Sequence of chain 54.C:
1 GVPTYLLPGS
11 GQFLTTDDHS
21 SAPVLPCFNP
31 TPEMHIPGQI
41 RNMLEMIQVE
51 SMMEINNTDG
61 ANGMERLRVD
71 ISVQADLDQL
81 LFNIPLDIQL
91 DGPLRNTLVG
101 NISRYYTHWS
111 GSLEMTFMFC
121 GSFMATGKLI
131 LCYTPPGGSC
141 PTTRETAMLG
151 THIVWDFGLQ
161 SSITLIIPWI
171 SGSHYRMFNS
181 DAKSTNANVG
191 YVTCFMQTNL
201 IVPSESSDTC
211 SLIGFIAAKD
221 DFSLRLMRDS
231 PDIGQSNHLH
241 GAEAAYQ

The protein below binds the small molecule below.
Small molecule (SMILES): CC(=O)N[C@H]1[C@H]([C@H](O)[C@H](O)CO)O[C@@](OC[C@H]2O[C@@H](O[C@H]3[C@H](O)[C@@H](O)[C@H](O)O[C@@H]3CO)[C@H](O)[C@@H](O)[C@H]2O)(C(=O)O)C[C@@H]1O

Sequence of chain 54.A:
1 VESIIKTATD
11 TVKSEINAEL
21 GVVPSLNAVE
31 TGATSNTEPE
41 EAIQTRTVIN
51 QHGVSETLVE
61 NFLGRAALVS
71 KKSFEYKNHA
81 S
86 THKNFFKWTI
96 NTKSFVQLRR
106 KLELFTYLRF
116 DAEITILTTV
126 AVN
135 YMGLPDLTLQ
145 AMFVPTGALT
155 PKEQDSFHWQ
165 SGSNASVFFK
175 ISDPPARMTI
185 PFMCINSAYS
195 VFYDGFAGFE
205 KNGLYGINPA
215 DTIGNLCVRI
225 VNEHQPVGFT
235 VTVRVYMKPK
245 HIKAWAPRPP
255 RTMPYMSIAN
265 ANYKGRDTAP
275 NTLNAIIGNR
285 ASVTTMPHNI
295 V

Binding-site contacts:
Ligand atom C6 contacts residue ASP91 of chain 54.C at 3.8 Å.
Ligand atom C3 contacts residue PRO274 of chain 54.A at 4.1 Å (hydrophobic).
Ligand atom C11 contacts residue GLY234 of chain 54.C at 3.8 Å.
Ligand atom N5 contacts residue PRO231 of chain 54.C at 2.9 Å (h-bond).
Ligand atom O1B contacts residue ARG104 of chain 54.C at 2.8 Å (salt-bridge).
Ligand atom O3 contacts residue GLY282 of chain 54.A at 3.4 Å.
Ligand atom C5 contacts residue PRO274 of chain 54.A at 4.0 Å (hydrophobic).
Ligand atom C11 contacts residue ASP232 of chain 54.C at 3.8 Å.
Ligand atom C11 contacts residue PRO231 of chain 54.C at 3.7 Å (hydrophobic).
Ligand atom C5 contacts residue PRO231 of chain 54.C at 3.7 Å (hydrophobic).
Ligand atom O3 contacts residue PRO274 of chain 54.A at 3.8 Å.
Ligand atom O4 contacts residue PRO231 of chain 54.C at 3.8 Å.
Ligand atom C10 contacts residue PRO231 of chain 54.C at 3.8 Å (hydrophobic).
Ligand atom O10 contacts residue ASN275 of chain 54.A at 2.9 Å (h-bond).
Ligand atom C4 contacts residue ASP232 of chain 54.C at 3.5 Å.
Ligand atom C4 contacts residue PRO231 of chain 54.C at 3.5 Å (hydrophobic).
Ligand atom O4 contacts residue ASP232 of chain 54.C at 2.7 Å (salt-bridge).
Ligand atom C3 contacts residue ASP232 of chain 54.C at 4.0 Å.
Ligand atom O4 contacts residue ARG95 of chain 54.C at 3.6 Å (salt-bridge).
Ligand atom C4 contacts residue ARG104 of chain 54.C at 3.9 Å.
Ligand atom C3 contacts residue ARG95 of chain 54.C at 3.9 Å.
Ligand atom C4 contacts residue ASP91 of chain 54.C at 3.2 Å.
Ligand atom C3 contacts residue ARG104 of chain 54.C at 3.8 Å.
Ligand atom C3 contacts residue PRO274 of chain 54.A at 3.8 Å (hydrophobic).
Ligand atom N5 contacts residue ASP232 of chain 54.C at 4.1 Å.
Ligand atom O6 contacts residue ASP91 of chain 54.C at 3.1 Å.
Ligand atom C10 contacts residue ASN275 of chain 54.A at 3.3 Å.
Ligand atom O3 contacts residue ASP91 of chain 54.C at 4.0 Å.
Ligand atom N5 contacts residue ASN275 of chain 54.A at 3.6 Å (h-bond).
Ligand atom C5 contacts residue ASN275 of chain 54.A at 3.6 Å.
Ligand atom O4 contacts residue ASN275 of chain 54.A at 3.0 Å (h-bond).
Ligand atom O7 contacts residue ARG270 of chain 54.A at 3.8 Å.
Ligand atom O6 contacts residue PRO274 of chain 54.A at 3.7 Å.
Ligand atom C1 contacts residue ARG104 of chain 54.C at 3.6 Å.
Ligand atom C4 contacts residue PRO274 of chain 54.A at 4.0 Å (hydrophobic).
Ligand atom C4 contacts residue ASN275 of chain 54.A at 3.8 Å.
Ligand atom C11 contacts residue ILE233 of chain 54.C at 3.8 Å (hydrophobic).
Ligand atom O7 contacts residue PRO274 of chain 54.A at 3.4 Å.
Ligand atom O10 contacts residue ARG270 of chain 54.A at 3.3 Å.
Ligand atom O4 contacts residue ASP91 of chain 54.C at 2.7 Å (salt-bridge).